Sequence of chain 1.B:
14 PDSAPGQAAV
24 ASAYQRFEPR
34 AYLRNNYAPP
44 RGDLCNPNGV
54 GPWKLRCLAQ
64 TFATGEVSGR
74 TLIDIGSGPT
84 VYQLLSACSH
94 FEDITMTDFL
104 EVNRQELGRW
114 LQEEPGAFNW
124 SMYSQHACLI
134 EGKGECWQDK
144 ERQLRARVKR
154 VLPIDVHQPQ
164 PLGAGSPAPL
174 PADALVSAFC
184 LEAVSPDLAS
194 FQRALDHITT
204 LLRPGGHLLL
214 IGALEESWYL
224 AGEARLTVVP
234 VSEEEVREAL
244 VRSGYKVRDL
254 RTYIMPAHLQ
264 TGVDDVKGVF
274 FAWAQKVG

The small molecule below binds the protein below.
Small molecule (SMILES): O=C1C=C2NC[C@@H](O)C2=CC1=O

Binding-site contacts:
Ligand atom CAF contacts residue TYR40 of chain 1.B at 4.1 Å (hydrophobic).
Ligand atom CAF contacts residue LYS57 of chain 1.B at 3.0 Å.
Ligand atom CAE contacts residue ARG44 of chain 1.B at 4.0 Å.
Ligand atom CAD contacts residue PHE182 of chain 1.B at 3.6 Å (hydrophobic).
Ligand atom CAK contacts residue GLU219 of chain 1.B at 3.5 Å.
Ligand atom CAF contacts residue PHE182 of chain 1.B at 3.8 Å (hydrophobic).
Ligand atom CAI contacts residue ARG44 of chain 1.B at 4.3 Å.
Ligand atom OAC contacts residue ASN39 of chain 1.B at 4.3 Å.
Ligand atom CAD contacts residue TYR35 of chain 1.B at 3.7 Å (hydrophobic).
Ligand atom CAE contacts residue ASP267 of chain 1.B at 3.6 Å.
Ligand atom CAE contacts residue PHE182 of chain 1.B at 3.8 Å (hydrophobic).
Ligand atom NAG contacts residue TYR40 of chain 1.B at 3.3 Å (h-bond).
Ligand atom OAA contacts residue GLU219 of chain 1.B at 3.8 Å.
Ligand atom CAJ contacts residue GLU219 of chain 1.B at 4.4 Å.
Ligand atom OAB contacts residue GLU219 of chain 1.B at 2.3 Å (salt-bridge).
Ligand atom CAF contacts residue ASN39 of chain 1.B at 4.1 Å.
Ligand atom CAL contacts residue PHE182 of chain 1.B at 3.5 Å (hydrophobic).
Ligand atom OAA contacts residue TYR222 of chain 1.B at 3.8 Å.
Ligand atom NAG contacts residue PHE182 of chain 1.B at 3.4 Å.
Ligand atom CAI contacts residue ASN39 of chain 1.B at 3.8 Å.
Ligand atom CAH contacts residue PHE182 of chain 1.B at 3.6 Å (hydrophobic).
Ligand atom CAL contacts residue LYS57 of chain 1.B at 4.1 Å.
Ligand atom OAC contacts residue MET258 of chain 1.B at 3.7 Å.
Ligand atom NAG contacts residue LYS57 of chain 1.B at 3.5 Å (salt-bridge).
Ligand atom NAG contacts residue ASN39 of chain 1.B at 3.9 Å.
Ligand atom CAK contacts residue ASP267 of chain 1.B at 3.5 Å.
Ligand atom CAH contacts residue ASN39 of chain 1.B at 3.5 Å.
Ligand atom CAJ contacts residue ASN39 of chain 1.B at 4.0 Å.
Ligand atom OAC contacts residue ARG44 of chain 1.B at 3.6 Å (salt-bridge).
Ligand atom OAB contacts residue ALA216 of chain 1.B at 3.9 Å.
Ligand atom CAE contacts residue GLU219 of chain 1.B at 4.3 Å.
Ligand atom CAK contacts residue ASN39 of chain 1.B at 4.2 Å.
Ligand atom CAK contacts residue PHE182 of chain 1.B at 4.1 Å (hydrophobic).
Ligand atom OAB contacts residue ASP267 of chain 1.B at 3.1 Å (salt-bridge).
Ligand atom CAD contacts residue ASN39 of chain 1.B at 3.7 Å.
Ligand atom OAB contacts residue VAL269 of chain 1.B at 4.0 Å.
Ligand atom OAC contacts residue VAL53 of chain 1.B at 3.9 Å.
Ligand atom CAE contacts residue ASN39 of chain 1.B at 4.1 Å.
Ligand atom CAI contacts residue PHE182 of chain 1.B at 3.5 Å (hydrophobic).
Ligand atom CAJ contacts residue PHE182 of chain 1.B at 3.9 Å (hydrophobic).